Sequence of chain 1.N:
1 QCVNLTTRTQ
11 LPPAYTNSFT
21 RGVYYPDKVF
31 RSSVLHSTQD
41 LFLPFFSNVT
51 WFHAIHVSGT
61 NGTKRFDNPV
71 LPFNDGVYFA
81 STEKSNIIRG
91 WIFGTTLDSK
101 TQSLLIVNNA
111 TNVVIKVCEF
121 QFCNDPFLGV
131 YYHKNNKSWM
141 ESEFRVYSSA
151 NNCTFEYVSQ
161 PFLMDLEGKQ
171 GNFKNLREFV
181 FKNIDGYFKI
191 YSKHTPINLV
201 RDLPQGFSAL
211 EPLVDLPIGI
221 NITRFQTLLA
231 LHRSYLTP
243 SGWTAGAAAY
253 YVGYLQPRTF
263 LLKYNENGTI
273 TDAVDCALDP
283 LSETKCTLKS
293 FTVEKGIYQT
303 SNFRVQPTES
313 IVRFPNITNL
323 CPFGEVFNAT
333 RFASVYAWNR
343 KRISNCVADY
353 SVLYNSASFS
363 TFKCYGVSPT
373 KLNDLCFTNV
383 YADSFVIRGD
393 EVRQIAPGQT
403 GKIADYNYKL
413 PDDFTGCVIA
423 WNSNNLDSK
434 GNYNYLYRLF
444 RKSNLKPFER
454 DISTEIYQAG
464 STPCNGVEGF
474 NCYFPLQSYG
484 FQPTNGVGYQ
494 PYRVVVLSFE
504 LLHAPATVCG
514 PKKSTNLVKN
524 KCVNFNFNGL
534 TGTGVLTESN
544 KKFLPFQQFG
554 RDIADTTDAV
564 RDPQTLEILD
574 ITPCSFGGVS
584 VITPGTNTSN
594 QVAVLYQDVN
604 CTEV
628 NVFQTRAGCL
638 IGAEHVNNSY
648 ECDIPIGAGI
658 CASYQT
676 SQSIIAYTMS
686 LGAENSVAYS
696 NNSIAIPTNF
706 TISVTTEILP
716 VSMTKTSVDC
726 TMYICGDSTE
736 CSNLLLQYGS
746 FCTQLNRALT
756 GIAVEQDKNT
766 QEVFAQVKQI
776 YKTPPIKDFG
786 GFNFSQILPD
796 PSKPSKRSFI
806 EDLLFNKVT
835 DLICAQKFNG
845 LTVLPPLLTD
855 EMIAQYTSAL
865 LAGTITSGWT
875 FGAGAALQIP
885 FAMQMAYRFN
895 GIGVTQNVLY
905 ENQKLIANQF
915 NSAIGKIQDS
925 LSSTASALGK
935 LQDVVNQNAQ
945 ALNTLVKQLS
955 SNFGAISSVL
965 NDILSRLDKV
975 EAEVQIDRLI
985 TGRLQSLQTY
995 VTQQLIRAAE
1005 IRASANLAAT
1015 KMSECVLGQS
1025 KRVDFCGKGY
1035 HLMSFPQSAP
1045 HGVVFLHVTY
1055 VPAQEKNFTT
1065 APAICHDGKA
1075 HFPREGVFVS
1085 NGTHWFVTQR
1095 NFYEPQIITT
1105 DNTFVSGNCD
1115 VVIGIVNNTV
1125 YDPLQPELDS

Binding-site contacts:
Ligand atom C3 contacts residue ASN590 of chain 1.N at 3.8 Å.
Ligand atom C6 contacts residue ASN590 of chain 1.N at 4.3 Å.
Ligand atom O6 contacts residue ASN590 of chain 1.N at 3.8 Å.
Ligand atom C7 contacts residue THR591 of chain 1.N at 4.2 Å.
Ligand atom O7 contacts residue ASN590 of chain 1.N at 4.0 Å.
Ligand atom N2 contacts residue ASN590 of chain 1.N at 2.8 Å (h-bond).
Ligand atom C1 contacts residue ASN590 of chain 1.N at 1.4 Å.
Ligand atom C2 contacts residue ASN590 of chain 1.N at 2.5 Å.
Ligand atom C7 contacts residue ASN590 of chain 1.N at 3.6 Å.
Ligand atom O5 contacts residue ASN590 of chain 1.N at 2.4 Å (h-bond).
Ligand atom C4 contacts residue ASN590 of chain 1.N at 4.3 Å.
Ligand atom C5 contacts residue ASN590 of chain 1.N at 3.7 Å.
Ligand atom O7 contacts residue THR591 of chain 1.N at 3.6 Å.

This protein binds this small molecule.
Small molecule (SMILES): CC(=O)N[C@@H]1[C@@H](O)[C@H](O)[C@@H](CO)O[C@H]1O